Sequence of chain 1.A:
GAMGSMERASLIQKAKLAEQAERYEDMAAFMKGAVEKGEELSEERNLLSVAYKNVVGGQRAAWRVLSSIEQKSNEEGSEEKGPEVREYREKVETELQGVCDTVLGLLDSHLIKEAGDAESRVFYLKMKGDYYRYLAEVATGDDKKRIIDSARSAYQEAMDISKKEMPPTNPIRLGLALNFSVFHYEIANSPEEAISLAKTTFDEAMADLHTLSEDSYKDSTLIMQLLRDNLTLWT

A protein and the small-molecule ligand that binds it are described below.
Small molecule (SMILES): CC(C)C[C@H](NC(=O)[C@H](CO)NC(=O)[C@@H](N)CCCN=C(N)N)C(=O)N[C@@H](COP(=O)(O)O)C(=O)N[C@@H](C)C(=O)N1CCC[C@H]1C(=O)NCC=O

Binding-site contacts:
Ligand atom P contacts residue TYR135 of chain 1.A at 3.7 Å.
Ligand atom CB contacts residue TRP235 of chain 1.A at 3.8 Å (hydrophobic).
Ligand atom O contacts residue VAL183 of chain 1.A at 3.3 Å.
Ligand atom N contacts residue ASN180 of chain 1.A at 2.8 Å (h-bond).
Ligand atom C contacts residue ASN231 of chain 1.A at 3.7 Å.
Ligand atom P contacts residue ARG134 of chain 1.A at 3.7 Å.
Ligand atom CB contacts residue GLU187 of chain 1.A at 3.5 Å.
Ligand atom N contacts residue LEU179 of chain 1.A at 3.5 Å.
Ligand atom C contacts residue LEU179 of chain 1.A at 3.6 Å (hydrophobic).
Ligand atom CA contacts residue ASN180 of chain 1.A at 3.7 Å.
Ligand atom O contacts residue LYS54 of chain 1.A at 3.1 Å.
Ligand atom OG contacts residue TRP235 of chain 1.A at 3.0 Å (h-bond).
Ligand atom CB contacts residue ASN231 of chain 1.A at 3.8 Å.
Ligand atom CB contacts residue ASN180 of chain 1.A at 3.5 Å.
Ligand atom O3P contacts residue ARG61 of chain 1.A at 2.9 Å (salt-bridge).
Ligand atom N contacts residue ASN231 of chain 1.A at 2.9 Å (h-bond).
Ligand atom CA contacts residue ASN231 of chain 1.A at 3.6 Å.
Ligand atom CG contacts residue ASN231 of chain 1.A at 3.9 Å.
Ligand atom CB contacts residue ASN180 of chain 1.A at 3.3 Å.
Ligand atom O2P contacts residue TYR135 of chain 1.A at 2.5 Å (h-bond).
Ligand atom C contacts residue ASN231 of chain 1.A at 3.9 Å.
Ligand atom NH2 contacts residue VAL183 of chain 1.A at 3.8 Å.
Ligand atom CD1 contacts residue ASP230 of chain 1.A at 3.5 Å.
Ligand atom CA contacts residue LEU179 of chain 1.A at 3.7 Å (hydrophobic).
Ligand atom OG contacts residue TYR186 of chain 1.A at 3.8 Å.
Ligand atom CA contacts residue ASN231 of chain 1.A at 3.7 Å.
Ligand atom CB contacts residue ASN231 of chain 1.A at 3.6 Å.
Ligand atom O1P contacts residue ARG61 of chain 1.A at 2.9 Å (salt-bridge).
Ligand atom O contacts residue LEU179 of chain 1.A at 3.6 Å.
Ligand atom CA contacts residue ASN180 of chain 1.A at 3.5 Å.
Ligand atom C contacts residue ASN180 of chain 1.A at 3.6 Å.
Ligand atom OG contacts residue GLU187 of chain 1.A at 2.7 Å (salt-bridge).
Ligand atom O contacts residue ASN231 of chain 1.A at 2.9 Å (h-bond).
Ligand atom O3P contacts residue ARG134 of chain 1.A at 2.8 Å (salt-bridge).
Ligand atom N contacts residue GLU187 of chain 1.A at 3.2 Å (salt-bridge).
Ligand atom CD contacts residue LEU227 of chain 1.A at 3.5 Å (hydrophobic).
Ligand atom NH2 contacts residue GLU187 of chain 1.A at 3.6 Å.
Ligand atom O2P contacts residue ARG134 of chain 1.A at 2.8 Å (salt-bridge).
Ligand atom P contacts residue ARG61 of chain 1.A at 3.8 Å.
Ligand atom CG contacts residue GLU187 of chain 1.A at 3.9 Å.